The protein below binds the small molecule below.
Small molecule (SMILES): CSCC[C@H](NC(=O)[C@@H]1CCCN1C(=O)CNC(=O)[C@H](C)NC(=O)[C@H](CC1=c2ccccc2=NC1)NC(=O)[C@H](CC(C)C)NC(=O)[C@@H](N)CC(C)C)C(=O)N[C@@H](C)C(=O)N[C@H](C(=O)O)C(C)C

Sequence of chain 1.D:
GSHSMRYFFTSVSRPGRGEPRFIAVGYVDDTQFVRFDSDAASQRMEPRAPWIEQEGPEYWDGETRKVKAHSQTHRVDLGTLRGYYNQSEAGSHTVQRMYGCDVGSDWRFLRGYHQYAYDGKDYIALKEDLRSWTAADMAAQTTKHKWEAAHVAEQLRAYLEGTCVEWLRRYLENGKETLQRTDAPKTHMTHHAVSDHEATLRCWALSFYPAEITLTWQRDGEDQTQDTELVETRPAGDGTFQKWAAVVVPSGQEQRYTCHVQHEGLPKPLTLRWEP

Binding-site contacts:
Ligand atom CB contacts residue TYR99 of chain 1.D at 3.4 Å (hydrophobic).
Ligand atom C contacts residue TYR7 of chain 1.D at 3.4 Å (hydrophobic).
Ligand atom O contacts residue TRP147 of chain 1.D at 2.7 Å (h-bond).
Ligand atom O contacts residue LYS146 of chain 1.D at 3.4 Å (salt-bridge).
Ligand atom CG contacts residue HIS70 of chain 1.D at 3.4 Å.
Ligand atom O contacts residue TYR159 of chain 1.D at 2.5 Å (h-bond).
Ligand atom O contacts residue GLN155 of chain 1.D at 3.0 Å (h-bond).
Ligand atom N contacts residue TYR171 of chain 1.D at 2.6 Å (h-bond).
Ligand atom OXT contacts residue LYS146 of chain 1.D at 3.1 Å.
Ligand atom CA contacts residue TYR171 of chain 1.D at 3.5 Å (hydrophobic).
Ligand atom CA contacts residue TYR159 of chain 1.D at 3.5 Å (hydrophobic).
Ligand atom CD1 contacts residue MET45 of chain 1.D at 3.5 Å (hydrophobic).
Ligand atom N contacts residue TYR99 of chain 1.D at 3.4 Å (h-bond).
Ligand atom CG contacts residue GLU63 of chain 1.D at 3.5 Å.
Ligand atom CD2 contacts residue THR163 of chain 1.D at 3.6 Å.
Ligand atom N contacts residue GLU63 of chain 1.D at 2.9 Å (salt-bridge).
Ligand atom C contacts residue ASP77 of chain 1.D at 3.6 Å.
Ligand atom CA contacts residue TYR7 of chain 1.D at 3.4 Å (hydrophobic).
Ligand atom CD2 contacts residue TRP167 of chain 1.D at 3.6 Å (hydrophobic).
Ligand atom CG1 contacts residue TYR116 of chain 1.D at 3.4 Å (hydrophobic).
Ligand atom CA contacts residue THR143 of chain 1.D at 3.5 Å.
Ligand atom CE2 contacts residue GLN155 of chain 1.D at 3.5 Å.
Ligand atom OXT contacts residue TYR84 of chain 1.D at 2.6 Å (h-bond).
Ligand atom O contacts residue LYS66 of chain 1.D at 3.0 Å (salt-bridge).
Ligand atom N contacts residue TYR159 of chain 1.D at 3.4 Å.
Ligand atom CA contacts residue ASP77 of chain 1.D at 3.4 Å.
Ligand atom CD2 contacts residue PHE9 of chain 1.D at 3.4 Å (hydrophobic).
Ligand atom C contacts residue TYR84 of chain 1.D at 3.3 Å (hydrophobic).
Ligand atom O contacts residue TYR84 of chain 1.D at 3.4 Å (h-bond).
Ligand atom CG2 contacts residue ASP77 of chain 1.D at 3.4 Å.
Ligand atom CB contacts residue GLU63 of chain 1.D at 3.5 Å.
Ligand atom CA contacts residue GLU63 of chain 1.D at 3.5 Å.
Ligand atom CZ2 contacts residue GLN155 of chain 1.D at 3.5 Å.
Ligand atom N contacts residue TYR7 of chain 1.D at 2.9 Å (h-bond).
Ligand atom CD1 contacts residue GLU63 of chain 1.D at 2.9 Å.
Ligand atom NE1 contacts residue GLN155 of chain 1.D at 2.9 Å (h-bond).
Ligand atom OXT contacts residue THR143 of chain 1.D at 3.1 Å (h-bond).
Ligand atom O contacts residue HIS70 of chain 1.D at 3.1 Å.
Ligand atom N contacts residue ASP77 of chain 1.D at 2.8 Å (salt-bridge).
Ligand atom CB contacts residue TRP167 of chain 1.D at 3.5 Å (hydrophobic).